A protein and the small-molecule ligand that binds it are described below.
Small molecule (SMILES): Oc1ccccn1

Sequence of chain 1.B:
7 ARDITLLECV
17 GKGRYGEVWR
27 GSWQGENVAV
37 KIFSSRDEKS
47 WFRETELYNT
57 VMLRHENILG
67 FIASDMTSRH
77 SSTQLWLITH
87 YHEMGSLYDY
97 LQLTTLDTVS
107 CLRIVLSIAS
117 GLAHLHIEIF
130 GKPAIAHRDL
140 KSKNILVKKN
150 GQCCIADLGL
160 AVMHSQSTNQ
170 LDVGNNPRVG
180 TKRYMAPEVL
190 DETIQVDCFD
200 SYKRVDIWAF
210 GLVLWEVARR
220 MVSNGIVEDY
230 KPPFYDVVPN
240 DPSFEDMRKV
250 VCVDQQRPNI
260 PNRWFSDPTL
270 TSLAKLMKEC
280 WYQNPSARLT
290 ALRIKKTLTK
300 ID

Binding-site contacts:
Ligand atom C contacts residue ILE68 of chain 1.B at 3.7 Å (hydrophobic).
Ligand atom N contacts residue GLN30 of chain 1.B at 4.1 Å.
Ligand atom C3 contacts residue GLN30 of chain 1.B at 4.0 Å.
Ligand atom N contacts residue ILE68 of chain 1.B at 3.6 Å.
Ligand atom C3 contacts residue TRP29 of chain 1.B at 3.6 Å (hydrophobic).
Ligand atom C2 contacts residue TRP29 of chain 1.B at 4.0 Å (hydrophobic).
Ligand atom O contacts residue ILE68 of chain 1.B at 4.1 Å.
Ligand atom C4 contacts residue GLN30 of chain 1.B at 3.5 Å.
Ligand atom C4 contacts residue ILE68 of chain 1.B at 3.9 Å (hydrophobic).
Ligand atom C3 contacts residue VAL34 of chain 1.B at 4.4 Å (hydrophobic).
Ligand atom C2 contacts residue VAL34 of chain 1.B at 3.8 Å (hydrophobic).
Ligand atom C1 contacts residue ILE68 of chain 1.B at 3.4 Å (hydrophobic).
Ligand atom C3 contacts residue ILE68 of chain 1.B at 4.3 Å (hydrophobic).
Ligand atom C4 contacts residue TRP29 of chain 1.B at 3.9 Å (hydrophobic).
Ligand atom C2 contacts residue ILE68 of chain 1.B at 3.7 Å (hydrophobic).